Binding-site contacts:
Ligand atom C6 contacts residue PHE105 of chain 1.B at 4.0 Å (hydrophobic).
Ligand atom O3 contacts residue LEU39 of chain 1.A at 3.0 Å (h-bond).
Ligand atom C4 contacts residue HIS97 of chain 1.A at 4.3 Å.
Ligand atom C6 contacts residue TYR55 of chain 1.A at 4.3 Å (hydrophobic).
Ligand atom C6 contacts residue HIS97 of chain 1.A at 3.5 Å.
Ligand atom C5 contacts residue TYR98 of chain 1.B at 3.5 Å (hydrophobic).
Ligand atom C2 contacts residue PHE56 of chain 1.A at 3.6 Å (hydrophobic).
Ligand atom O2 contacts residue ALA40 of chain 1.A at 3.2 Å.
Ligand atom C3 contacts residue TYR38 of chain 1.A at 4.1 Å (hydrophobic).
Ligand atom N1 contacts residue TYR55 of chain 1.A at 3.9 Å.
Ligand atom O2 contacts residue TYR55 of chain 1.A at 3.4 Å.
Ligand atom O3 contacts residue ALA40 of chain 1.A at 4.4 Å.
Ligand atom O3 contacts residue TYR38 of chain 1.A at 3.2 Å.
Ligand atom OH contacts residue TYR98 of chain 1.B at 3.6 Å.
Ligand atom O2 contacts residue HIS97 of chain 1.A at 3.8 Å.
Ligand atom N1 contacts residue PHE56 of chain 1.A at 3.3 Å (h-bond).
Ligand atom O2 contacts residue PHE56 of chain 1.A at 3.2 Å (h-bond).
Ligand atom C2 contacts residue HIS97 of chain 1.A at 3.9 Å.
Ligand atom C2 contacts residue TYR38 of chain 1.A at 3.6 Å (hydrophobic).
Ligand atom C1 contacts residue TYR55 of chain 1.A at 4.3 Å (hydrophobic).
Ligand atom C1 contacts residue HIS97 of chain 1.A at 3.8 Å.
Ligand atom C3 contacts residue PHE56 of chain 1.A at 4.1 Å (hydrophobic).
Ligand atom C3 contacts residue PHE105 of chain 1.B at 4.3 Å (hydrophobic).
Ligand atom C3 contacts residue HIS97 of chain 1.A at 4.3 Å.
Ligand atom C5 contacts residue HIS97 of chain 1.A at 3.8 Å.
Ligand atom N1 contacts residue ALA40 of chain 1.A at 4.2 Å.
Ligand atom O2 contacts residue LEU39 of chain 1.A at 3.3 Å.
Ligand atom C4 contacts residue PHE105 of chain 1.B at 3.8 Å (hydrophobic).
Ligand atom O3 contacts residue TYR55 of chain 1.A at 4.3 Å.
Ligand atom C4 contacts residue TYR98 of chain 1.B at 4.4 Å (hydrophobic).
Ligand atom N1 contacts residue LEU39 of chain 1.A at 3.8 Å.
Ligand atom O3 contacts residue PHE56 of chain 1.A at 3.1 Å (h-bond).
Ligand atom N1 contacts residue HIS97 of chain 1.A at 3.9 Å.
Ligand atom C5 contacts residue PHE105 of chain 1.B at 3.6 Å (hydrophobic).
Ligand atom C1 contacts residue PHE56 of chain 1.A at 4.3 Å (hydrophobic).
Ligand atom N1 contacts residue TYR38 of chain 1.A at 4.1 Å.
Ligand atom O3 contacts residue HIS97 of chain 1.A at 4.3 Å.
Ligand atom O3 contacts residue ASN37 of chain 1.A at 3.6 Å.
Ligand atom OH contacts residue PHE105 of chain 1.B at 3.8 Å.
Ligand atom C6 contacts residue TYR98 of chain 1.B at 4.3 Å (hydrophobic).

A protein and the small-molecule ligand that binds it are described below.
Small molecule (SMILES): O=[N+]([O-])c1ccc(O)cc1

Sequence of chain 1.B:
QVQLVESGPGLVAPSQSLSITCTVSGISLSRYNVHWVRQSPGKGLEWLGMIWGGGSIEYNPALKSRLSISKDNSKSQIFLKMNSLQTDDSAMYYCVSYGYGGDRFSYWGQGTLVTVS

Sequence of chain 1.A:
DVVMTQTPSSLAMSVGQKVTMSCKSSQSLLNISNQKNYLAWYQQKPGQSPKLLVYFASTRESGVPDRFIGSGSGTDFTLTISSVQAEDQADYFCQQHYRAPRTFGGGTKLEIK